Sequence of chain 2.A:
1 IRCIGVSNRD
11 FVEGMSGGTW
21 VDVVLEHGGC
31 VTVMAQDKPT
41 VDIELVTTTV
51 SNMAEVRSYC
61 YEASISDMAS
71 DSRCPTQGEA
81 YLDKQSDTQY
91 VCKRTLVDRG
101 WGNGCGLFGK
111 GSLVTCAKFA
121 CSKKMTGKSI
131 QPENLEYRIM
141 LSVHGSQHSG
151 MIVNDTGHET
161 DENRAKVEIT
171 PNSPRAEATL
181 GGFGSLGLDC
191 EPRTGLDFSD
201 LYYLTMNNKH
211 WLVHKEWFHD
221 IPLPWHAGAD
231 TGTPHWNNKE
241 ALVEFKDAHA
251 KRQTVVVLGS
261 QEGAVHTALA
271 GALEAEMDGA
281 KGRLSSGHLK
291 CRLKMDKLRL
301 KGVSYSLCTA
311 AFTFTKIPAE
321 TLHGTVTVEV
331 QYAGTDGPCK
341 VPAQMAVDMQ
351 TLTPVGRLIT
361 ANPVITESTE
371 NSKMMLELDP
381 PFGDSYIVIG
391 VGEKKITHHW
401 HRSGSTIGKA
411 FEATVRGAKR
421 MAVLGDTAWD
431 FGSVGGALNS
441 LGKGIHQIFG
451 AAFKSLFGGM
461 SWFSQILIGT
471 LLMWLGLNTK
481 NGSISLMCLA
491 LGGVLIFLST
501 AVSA

This protein binds this small molecule.
Small molecule (SMILES): CC(=O)N[C@@H]1[C@@H](O)[C@H](O)[C@@H](CO)O[C@H]1O

Binding-site contacts:
Ligand atom C1 contacts residue ASN154 of chain 2.A at 1.4 Å.
Ligand atom C8 contacts residue ASN154 of chain 2.A at 2.8 Å.
Ligand atom O5 contacts residue THR156 of chain 2.A at 3.9 Å.
Ligand atom O6 contacts residue MET151 of chain 2.A at 4.0 Å.
Ligand atom C1 contacts residue THR156 of chain 2.A at 3.2 Å.
Ligand atom C6 contacts residue MET151 of chain 2.A at 4.0 Å (hydrophobic).
Ligand atom C5 contacts residue THR156 of chain 2.A at 4.1 Å.
Ligand atom O5 contacts residue ASN154 of chain 2.A at 2.3 Å (h-bond).
Ligand atom O5 contacts residue MET151 of chain 2.A at 3.9 Å.
Ligand atom N2 contacts residue ASN154 of chain 2.A at 2.9 Å (h-bond).
Ligand atom C7 contacts residue ASN154 of chain 2.A at 3.3 Å.
Ligand atom C4 contacts residue ASN154 of chain 2.A at 4.3 Å.
Ligand atom O7 contacts residue ASN154 of chain 2.A at 4.3 Å.
Ligand atom N2 contacts residue THR156 of chain 2.A at 4.3 Å.
Ligand atom C2 contacts residue THR156 of chain 2.A at 4.2 Å.
Ligand atom C5 contacts residue ASN154 of chain 2.A at 3.7 Å.
Ligand atom C3 contacts residue ASN154 of chain 2.A at 3.8 Å.
Ligand atom C2 contacts residue ASN154 of chain 2.A at 2.5 Å.
Ligand atom C3 contacts residue THR156 of chain 2.A at 4.5 Å.